The protein below binds the small molecule below.
Small molecule (SMILES): NCC(=O)O

Sequence of chain 1.B:
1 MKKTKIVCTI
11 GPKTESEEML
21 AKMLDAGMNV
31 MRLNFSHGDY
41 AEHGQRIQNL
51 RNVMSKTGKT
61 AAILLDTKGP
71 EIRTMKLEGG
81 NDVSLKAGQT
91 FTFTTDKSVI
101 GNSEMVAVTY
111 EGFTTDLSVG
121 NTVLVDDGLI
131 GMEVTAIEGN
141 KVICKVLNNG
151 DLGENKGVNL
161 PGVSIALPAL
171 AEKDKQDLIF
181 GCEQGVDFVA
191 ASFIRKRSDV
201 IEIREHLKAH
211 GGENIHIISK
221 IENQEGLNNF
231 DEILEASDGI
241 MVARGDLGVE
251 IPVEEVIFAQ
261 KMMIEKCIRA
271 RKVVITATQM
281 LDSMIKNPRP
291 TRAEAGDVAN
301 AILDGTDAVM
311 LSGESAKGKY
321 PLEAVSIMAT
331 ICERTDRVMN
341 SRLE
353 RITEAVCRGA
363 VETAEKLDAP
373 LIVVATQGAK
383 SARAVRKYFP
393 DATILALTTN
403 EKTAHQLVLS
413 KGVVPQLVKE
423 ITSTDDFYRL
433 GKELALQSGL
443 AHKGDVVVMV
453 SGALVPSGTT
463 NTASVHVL

Binding-site contacts:
Ligand atom C contacts residue SER237 of chain 1.B at 3.7 Å.
Ligand atom OXT contacts residue LYS272 of chain 1.B at 3.9 Å.
Ligand atom OXT contacts residue SER237 of chain 1.B at 4.0 Å.
Ligand atom O contacts residue LYS272 of chain 1.B at 2.8 Å (salt-bridge).
Ligand atom CA contacts residue ARG204 of chain 1.B at 3.8 Å.
Ligand atom C contacts residue ASP238 of chain 1.B at 4.4 Å.
Ligand atom CA contacts residue LYS272 of chain 1.B at 4.0 Å.
Ligand atom C contacts residue LYS272 of chain 1.B at 3.3 Å.
Ligand atom O contacts residue GLU235 of chain 1.B at 3.2 Å (salt-bridge).
Ligand atom CA contacts residue ALA236 of chain 1.B at 3.3 Å (hydrophobic).
Ligand atom O contacts residue SER237 of chain 1.B at 4.1 Å.
Ligand atom CA contacts residue GLU235 of chain 1.B at 3.3 Å.
Ligand atom CA contacts residue SER237 of chain 1.B at 3.6 Å.
Ligand atom N contacts residue ALA236 of chain 1.B at 3.8 Å.
Ligand atom C contacts residue GLU235 of chain 1.B at 3.7 Å.
Ligand atom N contacts residue GLU235 of chain 1.B at 3.3 Å (salt-bridge).
Ligand atom OXT contacts residue ASP238 of chain 1.B at 3.6 Å (salt-bridge).